Sequence of chain 1.C:
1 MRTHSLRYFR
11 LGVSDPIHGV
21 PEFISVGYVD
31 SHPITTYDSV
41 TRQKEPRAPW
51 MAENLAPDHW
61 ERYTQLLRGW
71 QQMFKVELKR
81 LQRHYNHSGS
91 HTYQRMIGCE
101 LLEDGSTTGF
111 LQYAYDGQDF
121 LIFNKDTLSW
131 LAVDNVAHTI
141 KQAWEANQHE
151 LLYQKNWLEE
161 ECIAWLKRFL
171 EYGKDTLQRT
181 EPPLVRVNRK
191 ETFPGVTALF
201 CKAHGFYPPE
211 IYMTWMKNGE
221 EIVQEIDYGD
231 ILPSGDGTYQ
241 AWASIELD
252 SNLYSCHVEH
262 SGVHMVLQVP

This protein binds this small molecule.
Small molecule (SMILES): CC(=O)/C=N/c1c(NCCCCO)[nH]c(=O)[nH]c1=O

Binding-site contacts:
Ligand atom C9 contacts residue TYR8 of chain 1.C at 3.5 Å (hydrophobic).
Ligand atom O1 contacts residue ARG10 of chain 1.C at 3.1 Å (salt-bridge).
Ligand atom N3 contacts residue TYR8 of chain 1.C at 3.8 Å.
Ligand atom O3 contacts residue SER25 of chain 1.C at 3.5 Å (h-bond).
Ligand atom C7 contacts residue TYR96 of chain 1.D at 3.7 Å (hydrophobic).
Ligand atom C6 contacts residue TRP70 of chain 1.C at 3.9 Å (hydrophobic).
Ligand atom C4 contacts residue TYR8 of chain 1.C at 3.6 Å (hydrophobic).
Ligand atom C3 contacts residue TRP70 of chain 1.C at 3.8 Å (hydrophobic).
Ligand atom O2 contacts residue TYR8 of chain 1.C at 3.7 Å.
Ligand atom C3 contacts residue TYR8 of chain 1.C at 3.4 Å (hydrophobic).
Ligand atom C contacts residue TYR8 of chain 1.C at 3.6 Å (hydrophobic).
Ligand atom O1 contacts residue ILE97 of chain 1.C at 3.7 Å.
Ligand atom O2 contacts residue ARG10 of chain 1.C at 2.6 Å (salt-bridge).
Ligand atom N contacts residue LYS44 of chain 1.C at 3.7 Å.
Ligand atom C1 contacts residue HIS59 of chain 1.C at 3.8 Å.
Ligand atom O3 contacts residue LEU67 of chain 1.C at 3.7 Å.
Ligand atom C6 contacts residue TYR96 of chain 1.D at 3.9 Å (hydrophobic).
Ligand atom C2 contacts residue TYR8 of chain 1.C at 3.6 Å (hydrophobic).
Ligand atom N2 contacts residue TRP70 of chain 1.C at 3.7 Å.
Ligand atom C2 contacts residue LYS44 of chain 1.C at 2.6 Å.
Ligand atom C9 contacts residue SER25 of chain 1.C at 3.6 Å.
Ligand atom O1 contacts residue ARG95 of chain 1.C at 2.7 Å (salt-bridge).
Ligand atom C1 contacts residue TYR63 of chain 1.C at 3.7 Å (hydrophobic).
Ligand atom N2 contacts residue TYR8 of chain 1.C at 3.7 Å.
Ligand atom C7 contacts residue TRP157 of chain 1.C at 3.6 Å (hydrophobic).
Ligand atom C contacts residue TYR63 of chain 1.C at 3.7 Å (hydrophobic).
Ligand atom N3 contacts residue SER25 of chain 1.C at 2.8 Å (h-bond).
Ligand atom C5 contacts residue TRP157 of chain 1.C at 3.7 Å (hydrophobic).
Ligand atom O2 contacts residue SER25 of chain 1.C at 3.6 Å (h-bond).
Ligand atom N contacts residue TYR8 of chain 1.C at 3.4 Å.
Ligand atom C10 contacts residue TYR8 of chain 1.C at 3.5 Å (hydrophobic).
Ligand atom C4 contacts residue TRP70 of chain 1.C at 3.6 Å (hydrophobic).
Ligand atom C10 contacts residue SER25 of chain 1.C at 3.6 Å.
Ligand atom C contacts residue HIS59 of chain 1.C at 3.7 Å.
Ligand atom C9 contacts residue ARG10 of chain 1.C at 3.6 Å.
Ligand atom C5 contacts residue TYR8 of chain 1.C at 3.8 Å (hydrophobic).
Ligand atom C contacts residue LYS44 of chain 1.C at 2.5 Å.
Ligand atom C1 contacts residue LYS44 of chain 1.C at 1.4 Å.
Ligand atom C8 contacts residue ARG95 of chain 1.C at 3.6 Å.
Ligand atom N1 contacts residue TYR8 of chain 1.C at 3.8 Å.

Sequence of chain 1.D:
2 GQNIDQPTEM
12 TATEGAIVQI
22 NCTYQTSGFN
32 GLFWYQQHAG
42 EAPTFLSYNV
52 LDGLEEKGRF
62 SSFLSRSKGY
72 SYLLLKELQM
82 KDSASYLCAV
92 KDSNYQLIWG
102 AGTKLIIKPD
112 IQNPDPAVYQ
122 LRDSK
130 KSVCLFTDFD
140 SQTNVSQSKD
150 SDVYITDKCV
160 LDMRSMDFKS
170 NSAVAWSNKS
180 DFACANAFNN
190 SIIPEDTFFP